Sequence of chain 1.B:
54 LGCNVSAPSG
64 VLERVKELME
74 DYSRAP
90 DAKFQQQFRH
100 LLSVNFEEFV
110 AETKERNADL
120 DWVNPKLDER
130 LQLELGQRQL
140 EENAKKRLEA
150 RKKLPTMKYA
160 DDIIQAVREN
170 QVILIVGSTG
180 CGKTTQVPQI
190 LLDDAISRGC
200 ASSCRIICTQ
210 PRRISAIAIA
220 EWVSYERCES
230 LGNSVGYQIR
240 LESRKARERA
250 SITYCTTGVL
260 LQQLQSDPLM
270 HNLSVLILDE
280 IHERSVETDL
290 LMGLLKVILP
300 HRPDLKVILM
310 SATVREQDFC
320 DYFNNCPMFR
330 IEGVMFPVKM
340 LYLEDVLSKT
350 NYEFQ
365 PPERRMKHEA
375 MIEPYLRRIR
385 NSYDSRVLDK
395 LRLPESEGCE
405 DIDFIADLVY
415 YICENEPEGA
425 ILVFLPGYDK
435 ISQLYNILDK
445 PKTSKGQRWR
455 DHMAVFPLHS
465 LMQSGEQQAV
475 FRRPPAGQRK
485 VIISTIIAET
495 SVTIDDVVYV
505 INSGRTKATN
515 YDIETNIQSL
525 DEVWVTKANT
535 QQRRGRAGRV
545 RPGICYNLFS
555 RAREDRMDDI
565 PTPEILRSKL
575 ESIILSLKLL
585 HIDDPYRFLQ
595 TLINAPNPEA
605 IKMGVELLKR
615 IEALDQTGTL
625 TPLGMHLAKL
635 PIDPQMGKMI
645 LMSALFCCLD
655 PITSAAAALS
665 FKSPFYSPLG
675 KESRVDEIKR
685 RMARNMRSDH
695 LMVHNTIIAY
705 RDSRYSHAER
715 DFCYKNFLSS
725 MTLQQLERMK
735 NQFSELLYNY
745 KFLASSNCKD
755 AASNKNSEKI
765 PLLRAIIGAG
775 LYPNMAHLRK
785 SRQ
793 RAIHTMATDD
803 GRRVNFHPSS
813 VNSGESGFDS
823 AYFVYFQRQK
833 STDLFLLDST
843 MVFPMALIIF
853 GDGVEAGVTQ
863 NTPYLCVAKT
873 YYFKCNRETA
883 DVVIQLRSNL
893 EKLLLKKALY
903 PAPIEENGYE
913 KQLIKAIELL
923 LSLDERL

The protein below binds the small molecule below.
Small molecule (SMILES): Cc1cn([C@H]2C[C@H](O[P](=O)(O)OC[C@H]3O[C@@H](n4cnc5c(=O)nc(N)[nH]c54)C[C@@H]3O[P](=O)(O)OC[C@H]3O[C@@H](n4ccc(N)nc4=O)C[C@@H]3O)[C@@H](CO[P](=O)(O)O[C@H]3C[C@H](n4ccc(N)nc4=O)O[C@@H]3CO[P](=O)(O)O[C@H]3C[C@H](n4cnc5c(N)ncnc54)O[C@@H]3CO[P](=O)(O)O[C@H]3C[C@H](n4ccc(N)nc4=O)O[C@@H]3CO[P](=O)(O)O[C@H]3C[C@H](n4cnc5c(=O)nc(N)[nH]c54)O[C@@H]3CO[P](=O)(O)O[C@H]3C[C@H](n4cnc5c(N)ncnc54)O[C@@H]3CO[P](=O)(O)O[C@H]3C[C@H](n4cnc5c(=O)nc(N)[nH]c54)O[C@@H]3COP(=O)=O)O2)c(=O)[nH]c1=O

Binding-site contacts:
Ligand atom OP1 contacts residue GLN736 of chain 1.B at 2.9 Å (h-bond).
Ligand atom OP1 contacts residue ARG239 of chain 1.B at 2.9 Å (salt-bridge).
Ligand atom O5' contacts residue ARG239 of chain 1.B at 3.3 Å.
Ligand atom OP1 contacts residue THR489 of chain 1.B at 2.6 Å (h-bond).
Ligand atom OP1 contacts residue SER495 of chain 1.B at 2.8 Å (h-bond).
Ligand atom N2 contacts residue ASP680 of chain 1.B at 2.7 Å (salt-bridge).
Ligand atom OP1 contacts residue SER833 of chain 1.B at 2.4 Å (h-bond).
Ligand atom C2 contacts residue ILE636 of chain 1.B at 3.3 Å (hydrophobic).
Ligand atom C8 contacts residue ARG239 of chain 1.B at 3.2 Å.
Ligand atom OP2 contacts residue ARG212 of chain 1.B at 3.1 Å (salt-bridge).
Ligand atom OP2 contacts residue TYR432 of chain 1.B at 2.7 Å (h-bond).
Ligand atom O5' contacts residue SER495 of chain 1.B at 3.1 Å (h-bond).
Ligand atom N1 contacts residue TYR432 of chain 1.B at 3.2 Å.
Ligand atom N2 contacts residue TYR432 of chain 1.B at 3.3 Å.
Ligand atom C5' contacts residue PRO210 of chain 1.B at 3.2 Å (hydrophobic).
Ligand atom OP1 contacts residue ARG239 of chain 1.B at 3.3 Å.
Ligand atom O3' contacts residue GLN237 of chain 1.B at 3.0 Å (h-bond).
Ligand atom N1 contacts residue ASP680 of chain 1.B at 3.2 Å (salt-bridge).
Ligand atom OP1 contacts residue SER464 of chain 1.B at 3.0 Å (h-bond).
Ligand atom N4 contacts residue THR513 of chain 1.B at 3.2 Å (h-bond).
Ligand atom N2 contacts residue PRO810 of chain 1.B at 3.2 Å (h-bond).
Ligand atom C1' contacts residue LYS511 of chain 1.B at 3.2 Å.
Ligand atom O4' contacts residue PRO810 of chain 1.B at 3.1 Å.
Ligand atom C2 contacts residue ASP680 of chain 1.B at 3.4 Å.
Ligand atom OP2 contacts residue HIS463 of chain 1.B at 2.7 Å.
Ligand atom OP1 contacts residue THR834 of chain 1.B at 3.2 Å (h-bond).
Ligand atom O3' contacts residue GLN261 of chain 1.B at 3.3 Å.
Ligand atom N4 contacts residue GLN264 of chain 1.B at 3.0 Å.
Ligand atom C2 contacts residue PRO635 of chain 1.B at 3.2 Å (hydrophobic).
Ligand atom C2 contacts residue TYR432 of chain 1.B at 3.3 Å (hydrophobic).
Ligand atom C4 contacts residue PRO635 of chain 1.B at 3.3 Å (hydrophobic).
Ligand atom OP2 contacts residue SER464 of chain 1.B at 2.7 Å (h-bond).
Ligand atom OP1 contacts residue ARG212 of chain 1.B at 2.8 Å (salt-bridge).
Ligand atom OP1 contacts residue THR255 of chain 1.B at 2.8 Å (h-bond).
Ligand atom N3 contacts residue PRO635 of chain 1.B at 3.3 Å.
Ligand atom O4' contacts residue GLN262 of chain 1.B at 3.2 Å.
Ligand atom OP1 contacts residue LYS511 of chain 1.B at 2.7 Å (salt-bridge).
Ligand atom OP2 contacts residue GLN261 of chain 1.B at 3.1 Å (h-bond).
Ligand atom OP1 contacts residue HIS809 of chain 1.B at 3.1 Å (h-bond).
Ligand atom N3 contacts residue SER265 of chain 1.B at 3.0 Å (h-bond).